The small molecule below binds the protein below.
Small molecule (SMILES): Nc1nc(=O)c2ncn([C@H]3C[C@H](O)[C@@H](CO[P](=O)(S)OP(=O)(O)OP(=O)(O)O)O3)c2[nH]1

Sequence of chain 1.A:
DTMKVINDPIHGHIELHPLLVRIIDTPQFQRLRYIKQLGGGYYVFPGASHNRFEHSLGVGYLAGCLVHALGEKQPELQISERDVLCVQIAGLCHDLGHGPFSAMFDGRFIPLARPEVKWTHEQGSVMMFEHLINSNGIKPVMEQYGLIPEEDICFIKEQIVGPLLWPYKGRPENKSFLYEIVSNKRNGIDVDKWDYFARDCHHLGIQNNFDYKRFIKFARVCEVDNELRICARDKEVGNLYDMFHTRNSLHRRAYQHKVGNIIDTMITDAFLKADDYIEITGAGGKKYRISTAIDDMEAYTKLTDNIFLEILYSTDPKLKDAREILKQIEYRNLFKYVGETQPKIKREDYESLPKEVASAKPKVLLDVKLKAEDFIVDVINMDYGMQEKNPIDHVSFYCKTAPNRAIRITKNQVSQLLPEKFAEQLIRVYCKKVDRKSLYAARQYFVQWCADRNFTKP

Binding-site contacts:
Ligand atom C4' contacts residue GLN43 of chain 1.A at 3.7 Å.
Ligand atom S1A contacts residue GLN43 of chain 1.A at 3.6 Å.
Ligand atom N2 contacts residue LEU44 of chain 1.A at 2.6 Å (h-bond).
Ligand atom S1A contacts residue HIS61 of chain 1.A at 3.3 Å (h-bond).
Ligand atom O2A contacts residue MG1 of chain 1.J at 2.6 Å.
Ligand atom C6 contacts residue TYR268 of chain 1.A at 3.5 Å (hydrophobic).
Ligand atom S1A contacts residue ASP101 of chain 1.A at 3.4 Å (salt-bridge).
Ligand atom O2G contacts residue LYS206 of chain 1.A at 2.9 Å (salt-bridge).
Ligand atom C2 contacts residue TYR268 of chain 1.A at 3.6 Å (hydrophobic).
Ligand atom C3' contacts residue TYR209 of chain 1.A at 3.6 Å (hydrophobic).
Ligand atom O2A contacts residue HIS104 of chain 1.A at 3.1 Å (h-bond).
Ligand atom O2A contacts residue ARG58 of chain 1.A at 3.5 Å (salt-bridge).
Ligand atom PB contacts residue MG1 of chain 1.K at 3.1 Å.
Ligand atom O2A contacts residue HIS127 of chain 1.A at 3.1 Å (h-bond).
Ligand atom O3G contacts residue TYR209 of chain 1.A at 2.5 Å (h-bond).
Ligand atom O3' contacts residue ASP213 of chain 1.A at 2.8 Å (salt-bridge).
Ligand atom C3' contacts residue ASP213 of chain 1.A at 3.4 Å.
Ligand atom C4' contacts residue ARG58 of chain 1.A at 3.5 Å.
Ligand atom O3G contacts residue ARG260 of chain 1.A at 2.9 Å (salt-bridge).
Ligand atom S1A contacts residue ASP205 of chain 1.A at 3.5 Å (salt-bridge).
Ligand atom O3G contacts residue LYS206 of chain 1.A at 3.3 Å.
Ligand atom O3A contacts residue ASP205 of chain 1.A at 3.3 Å (salt-bridge).
Ligand atom O3' contacts residue GLN43 of chain 1.A at 2.8 Å (h-bond).
Ligand atom O4' contacts residue ARG58 of chain 1.A at 3.0 Å (salt-bridge).
Ligand atom O6 contacts residue GLN269 of chain 1.A at 2.9 Å (h-bond).
Ligand atom PG contacts residue MG1 of chain 1.K at 3.3 Å.
Ligand atom O2B contacts residue MG1 of chain 1.K at 1.8 Å.
Ligand atom O2A contacts residue ASP101 of chain 1.A at 3.5 Å (salt-bridge).
Ligand atom PA contacts residue MG1 of chain 1.J at 3.6 Å.
Ligand atom C2' contacts residue TYR268 of chain 1.A at 3.7 Å (hydrophobic).
Ligand atom O1G contacts residue ARG260 of chain 1.A at 2.9 Å (salt-bridge).
Ligand atom O2G contacts residue MG1 of chain 1.K at 2.0 Å.
Ligand atom C6 contacts residue GLN269 of chain 1.A at 3.7 Å.
Ligand atom N1 contacts residue TYR268 of chain 1.A at 3.0 Å (h-bond).
Ligand atom O2B contacts residue ASP205 of chain 1.A at 3.7 Å.
Ligand atom O3B contacts residue MG1 of chain 1.K at 3.5 Å.
Ligand atom S1A contacts residue FE1 of chain 1.I at 2.6 Å.
Ligand atom O3' contacts residue LEU44 of chain 1.A at 3.4 Å.
Ligand atom S1A contacts residue ARG58 of chain 1.A at 3.2 Å (salt-bridge).
Ligand atom C5 contacts residue ALA109 of chain 1.A at 3.6 Å (hydrophobic).